Sequence of chain 1.C:
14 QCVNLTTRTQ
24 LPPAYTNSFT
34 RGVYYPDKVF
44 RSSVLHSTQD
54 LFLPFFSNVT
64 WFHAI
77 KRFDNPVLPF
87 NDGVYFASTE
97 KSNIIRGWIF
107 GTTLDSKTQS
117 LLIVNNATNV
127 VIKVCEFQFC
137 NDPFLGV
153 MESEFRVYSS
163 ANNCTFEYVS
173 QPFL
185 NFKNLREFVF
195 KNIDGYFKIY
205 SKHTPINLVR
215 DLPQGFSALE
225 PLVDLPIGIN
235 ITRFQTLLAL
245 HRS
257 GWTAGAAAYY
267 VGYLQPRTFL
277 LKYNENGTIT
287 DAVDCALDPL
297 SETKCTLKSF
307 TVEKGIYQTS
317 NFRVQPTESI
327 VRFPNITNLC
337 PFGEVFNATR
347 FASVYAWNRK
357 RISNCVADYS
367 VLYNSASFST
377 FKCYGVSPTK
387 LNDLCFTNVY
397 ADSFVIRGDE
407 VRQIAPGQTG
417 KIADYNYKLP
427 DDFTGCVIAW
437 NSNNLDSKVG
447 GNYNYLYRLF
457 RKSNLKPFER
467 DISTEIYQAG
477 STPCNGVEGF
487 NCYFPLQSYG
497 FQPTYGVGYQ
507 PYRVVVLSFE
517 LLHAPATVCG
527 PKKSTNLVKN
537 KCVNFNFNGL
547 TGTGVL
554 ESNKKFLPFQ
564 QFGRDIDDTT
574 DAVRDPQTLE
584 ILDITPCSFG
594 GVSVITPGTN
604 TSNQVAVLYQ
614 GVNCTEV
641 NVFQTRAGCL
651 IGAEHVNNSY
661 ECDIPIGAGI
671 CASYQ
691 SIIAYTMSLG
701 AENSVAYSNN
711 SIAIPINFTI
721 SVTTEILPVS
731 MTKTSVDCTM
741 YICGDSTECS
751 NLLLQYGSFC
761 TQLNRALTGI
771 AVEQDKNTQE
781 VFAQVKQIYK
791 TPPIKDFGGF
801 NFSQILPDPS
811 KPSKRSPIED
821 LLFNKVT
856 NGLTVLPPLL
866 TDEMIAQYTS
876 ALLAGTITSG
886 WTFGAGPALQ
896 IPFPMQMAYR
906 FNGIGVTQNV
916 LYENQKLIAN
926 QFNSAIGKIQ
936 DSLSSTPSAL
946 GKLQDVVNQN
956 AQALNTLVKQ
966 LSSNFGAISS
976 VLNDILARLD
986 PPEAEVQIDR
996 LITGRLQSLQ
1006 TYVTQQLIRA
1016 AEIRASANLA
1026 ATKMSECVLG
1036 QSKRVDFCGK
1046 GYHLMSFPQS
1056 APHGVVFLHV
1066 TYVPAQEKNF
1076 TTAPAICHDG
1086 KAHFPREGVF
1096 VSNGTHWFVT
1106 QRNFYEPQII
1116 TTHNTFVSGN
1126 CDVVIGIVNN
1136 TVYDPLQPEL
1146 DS

Sequence of chain 1.B:
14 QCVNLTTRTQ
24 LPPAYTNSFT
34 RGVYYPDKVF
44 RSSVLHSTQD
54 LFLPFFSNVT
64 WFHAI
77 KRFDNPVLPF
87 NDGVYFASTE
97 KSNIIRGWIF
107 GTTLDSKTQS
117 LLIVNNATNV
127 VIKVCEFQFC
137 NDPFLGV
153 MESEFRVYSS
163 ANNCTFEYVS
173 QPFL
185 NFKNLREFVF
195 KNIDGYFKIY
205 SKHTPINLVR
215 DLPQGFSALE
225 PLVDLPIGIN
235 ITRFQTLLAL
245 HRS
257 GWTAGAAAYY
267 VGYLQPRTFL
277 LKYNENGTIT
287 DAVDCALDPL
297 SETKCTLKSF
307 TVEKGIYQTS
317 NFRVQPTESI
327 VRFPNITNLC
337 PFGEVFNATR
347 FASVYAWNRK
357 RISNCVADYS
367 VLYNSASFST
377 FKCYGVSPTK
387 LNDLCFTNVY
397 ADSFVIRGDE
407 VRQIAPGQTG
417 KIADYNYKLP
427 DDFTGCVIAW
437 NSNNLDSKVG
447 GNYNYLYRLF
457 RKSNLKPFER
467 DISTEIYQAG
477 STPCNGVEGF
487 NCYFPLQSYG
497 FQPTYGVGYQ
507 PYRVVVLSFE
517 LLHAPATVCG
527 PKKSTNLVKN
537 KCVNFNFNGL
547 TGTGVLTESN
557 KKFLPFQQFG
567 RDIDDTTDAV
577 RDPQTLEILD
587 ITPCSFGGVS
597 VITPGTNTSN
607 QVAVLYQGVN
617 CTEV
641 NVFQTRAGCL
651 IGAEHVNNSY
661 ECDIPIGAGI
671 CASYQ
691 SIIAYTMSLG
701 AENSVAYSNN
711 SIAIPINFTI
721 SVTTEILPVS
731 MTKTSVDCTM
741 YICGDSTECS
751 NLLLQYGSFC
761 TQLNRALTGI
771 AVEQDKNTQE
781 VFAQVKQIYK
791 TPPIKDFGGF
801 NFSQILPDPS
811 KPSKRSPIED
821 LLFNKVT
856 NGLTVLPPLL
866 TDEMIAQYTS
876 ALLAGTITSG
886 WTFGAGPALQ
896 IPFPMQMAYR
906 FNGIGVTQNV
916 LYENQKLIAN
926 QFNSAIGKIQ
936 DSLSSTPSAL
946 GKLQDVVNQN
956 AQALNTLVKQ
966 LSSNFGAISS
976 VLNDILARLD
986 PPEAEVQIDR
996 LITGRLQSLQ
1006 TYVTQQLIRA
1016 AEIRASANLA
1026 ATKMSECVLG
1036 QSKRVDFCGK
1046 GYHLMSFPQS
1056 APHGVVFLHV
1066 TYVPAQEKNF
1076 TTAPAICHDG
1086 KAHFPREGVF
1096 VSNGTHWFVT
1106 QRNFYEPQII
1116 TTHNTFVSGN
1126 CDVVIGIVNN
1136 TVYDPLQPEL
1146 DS

A small-molecule ligand and the protein it binds are described below.
Small molecule (SMILES): CC(=O)N[C@@H]1[C@@H](O)[C@H](O)[C@@H](CO)O[C@H]1O

Binding-site contacts:
Ligand atom C8 contacts residue LYS462 of chain 1.B at 4.4 Å.
Ligand atom O5 contacts residue THR236 of chain 1.C at 3.7 Å.
Ligand atom C5 contacts residue ASN234 of chain 1.C at 3.7 Å.
Ligand atom N2 contacts residue ASN234 of chain 1.C at 2.9 Å (h-bond).
Ligand atom C3 contacts residue ASN234 of chain 1.C at 3.8 Å.
Ligand atom C8 contacts residue GLU465 of chain 1.B at 3.3 Å.
Ligand atom C1 contacts residue THR108 of chain 1.C at 4.1 Å.
Ligand atom O6 contacts residue THR108 of chain 1.C at 3.5 Å.
Ligand atom O5 contacts residue THR108 of chain 1.C at 3.6 Å.
Ligand atom C7 contacts residue GLU465 of chain 1.B at 3.7 Å.
Ligand atom O5 contacts residue ASN234 of chain 1.C at 2.4 Å (h-bond).
Ligand atom C2 contacts residue ASN234 of chain 1.C at 2.5 Å.
Ligand atom C5 contacts residue THR236 of chain 1.C at 3.8 Å.
Ligand atom C4 contacts residue ASN234 of chain 1.C at 4.2 Å.
Ligand atom O7 contacts residue GLU465 of chain 1.B at 3.0 Å (salt-bridge).
Ligand atom O7 contacts residue ASN234 of chain 1.C at 3.7 Å.
Ligand atom C7 contacts residue ASN234 of chain 1.C at 3.5 Å.
Ligand atom C6 contacts residue THR236 of chain 1.C at 4.2 Å.
Ligand atom C1 contacts residue THR236 of chain 1.C at 3.7 Å.
Ligand atom O6 contacts residue THR236 of chain 1.C at 3.4 Å (h-bond).
Ligand atom C1 contacts residue ASN234 of chain 1.C at 1.4 Å.